A small-molecule ligand and the protein it binds are described below.
Small molecule (SMILES): Cc1cc(C)cc(NC(=O)NCCS(=O)(=O)Nc2ccc(S(N)(=O)=O)cc2)c1

Binding-site contacts:
Ligand atom O23 contacts residue VAL134 of chain 1.A at 3.8 Å.
Ligand atom C21 contacts residue LEU91 of chain 1.A at 3.4 Å (hydrophobic).
Ligand atom N28 contacts residue HIS119 of chain 1.A at 3.4 Å (h-bond).
Ligand atom O26 contacts residue TRP208 of chain 1.A at 3.4 Å.
Ligand atom S25 contacts residue ZN1 of chain 1.B at 3.0 Å.
Ligand atom C05 contacts residue LEU197 of chain 1.A at 3.7 Å (hydrophobic).
Ligand atom S25 contacts residue THR198 of chain 1.A at 3.8 Å.
Ligand atom O26 contacts residue LEU197 of chain 1.A at 3.4 Å.
Ligand atom O23 contacts residue LEU197 of chain 1.A at 3.8 Å.
Ligand atom O27 contacts residue ZN1 of chain 1.B at 3.0 Å.
Ligand atom N28 contacts residue HIS94 of chain 1.A at 3.2 Å (h-bond).
Ligand atom O23 contacts residue LEU140 of chain 1.A at 3.5 Å.
Ligand atom O12 contacts residue LEU91 of chain 1.A at 3.4 Å.
Ligand atom C21 contacts residue PHE70 of chain 1.A at 3.3 Å (hydrophobic).
Ligand atom N28 contacts residue THR198 of chain 1.A at 2.8 Å (h-bond).
Ligand atom C15 contacts residue LEU91 of chain 1.A at 3.4 Å (hydrophobic).
Ligand atom C14 contacts residue GLN67 of chain 1.A at 3.6 Å.
Ligand atom C11 contacts residue GLN67 of chain 1.A at 3.8 Å.
Ligand atom C09 contacts residue GLN92 of chain 1.A at 3.1 Å.
Ligand atom N10 contacts residue GLN67 of chain 1.A at 3.8 Å.
Ligand atom N28 contacts residue ZN1 of chain 1.B at 1.9 Å.
Ligand atom O27 contacts residue VAL142 of chain 1.A at 3.7 Å.
Ligand atom C02 contacts residue LEU197 of chain 1.A at 3.7 Å (hydrophobic).
Ligand atom N13 contacts residue GLN67 of chain 1.A at 2.7 Å (h-bond).
Ligand atom C06 contacts residue VAL121 of chain 1.A at 3.8 Å (hydrophobic).
Ligand atom C04 contacts residue LEU197 of chain 1.A at 3.8 Å (hydrophobic).
Ligand atom C02 contacts residue THR199 of chain 1.A at 3.1 Å.
Ligand atom N28 contacts residue HIS96 of chain 1.A at 3.3 Å (h-bond).
Ligand atom O27 contacts residue HIS119 of chain 1.A at 3.3 Å (h-bond).
Ligand atom C16 contacts residue LEU91 of chain 1.A at 3.3 Å (hydrophobic).
Ligand atom C21 contacts residue THR69 of chain 1.A at 3.8 Å.
Ligand atom C11 contacts residue GLN92 of chain 1.A at 3.8 Å.
Ligand atom C06 contacts residue LEU197 of chain 1.A at 3.7 Å (hydrophobic).
Ligand atom N10 contacts residue GLN92 of chain 1.A at 2.8 Å (h-bond).
Ligand atom O26 contacts residue THR198 of chain 1.A at 2.9 Å (h-bond).
Ligand atom C03 contacts residue THR199 of chain 1.A at 3.1 Å.
Ligand atom C15 contacts residue GLN67 of chain 1.A at 3.8 Å.
Ligand atom C01 contacts residue LEU197 of chain 1.A at 3.8 Å (hydrophobic).
Ligand atom C03 contacts residue LEU197 of chain 1.A at 3.8 Å (hydrophobic).
Ligand atom O27 contacts residue HIS94 of chain 1.A at 3.4 Å.

Sequence of chain 1.A:
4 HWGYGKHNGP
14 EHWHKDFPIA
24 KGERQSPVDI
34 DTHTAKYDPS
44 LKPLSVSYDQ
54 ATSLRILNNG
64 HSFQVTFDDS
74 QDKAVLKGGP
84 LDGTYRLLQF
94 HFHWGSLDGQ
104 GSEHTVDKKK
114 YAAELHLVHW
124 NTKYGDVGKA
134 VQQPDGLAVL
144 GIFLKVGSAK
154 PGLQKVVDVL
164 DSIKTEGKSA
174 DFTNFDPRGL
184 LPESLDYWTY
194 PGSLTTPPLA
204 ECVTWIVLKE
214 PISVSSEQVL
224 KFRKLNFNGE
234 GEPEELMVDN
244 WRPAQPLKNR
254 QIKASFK